Sequence of chain 1.P:
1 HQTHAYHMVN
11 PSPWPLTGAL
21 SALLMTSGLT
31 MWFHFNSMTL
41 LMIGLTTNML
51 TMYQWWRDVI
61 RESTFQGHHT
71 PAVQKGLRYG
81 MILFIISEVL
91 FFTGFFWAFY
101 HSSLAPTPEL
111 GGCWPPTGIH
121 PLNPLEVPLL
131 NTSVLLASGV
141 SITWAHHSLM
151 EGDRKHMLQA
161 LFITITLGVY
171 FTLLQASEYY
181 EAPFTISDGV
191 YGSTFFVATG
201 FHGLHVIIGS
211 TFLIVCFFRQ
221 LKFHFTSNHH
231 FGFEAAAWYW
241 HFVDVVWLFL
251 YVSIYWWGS

Binding-site contacts:
Ligand atom C31 contacts residue LEU29 of chain 1.P at 4.2 Å (hydrophobic).
Ligand atom O16 contacts residue MET38 of chain 1.P at 4.3 Å.
Ligand atom O16 contacts residue PHE69 of chain 1.T at 3.9 Å.
Ligand atom O6 contacts residue TRP62 of chain 1.T at 4.5 Å.
Ligand atom C43 contacts residue LEU45 of chain 1.P at 4.5 Å (hydrophobic).
Ligand atom C28 contacts residue LEU41 of chain 1.P at 4.1 Å (hydrophobic).
Ligand atom C34 contacts residue LEU45 of chain 1.P at 4.4 Å (hydrophobic).
Ligand atom C19 contacts residue PHE69 of chain 1.T at 4.2 Å (hydrophobic).
Ligand atom C34 contacts residue LEU29 of chain 1.P at 4.4 Å (hydrophobic).
Ligand atom O16 contacts residue TRP32 of chain 1.P at 4.1 Å.
Ligand atom C19 contacts residue TRP32 of chain 1.P at 3.6 Å (hydrophobic).
Ligand atom C43 contacts residue PGV1 of chain 1.ID at 4.4 Å.
Ligand atom C25 contacts residue TRP32 of chain 1.P at 4.0 Å (hydrophobic).
Ligand atom C22 contacts residue TRP32 of chain 1.P at 4.4 Å (hydrophobic).
Ligand atom C40 contacts residue PEK1 of chain 1.HE at 4.0 Å.
Ligand atom C37 contacts residue PEK1 of chain 1.HE at 4.2 Å.
Ligand atom C31 contacts residue PEK1 of chain 1.HE at 4.2 Å.
Ligand atom C43 contacts residue LEU29 of chain 1.P at 4.0 Å (hydrophobic).
Ligand atom C18 contacts residue TRP32 of chain 1.P at 4.2 Å (hydrophobic).
Ligand atom C6 contacts residue MET38 of chain 1.P at 3.9 Å (hydrophobic).
Ligand atom C18 contacts residue MET38 of chain 1.P at 3.6 Å (hydrophobic).
Ligand atom C40 contacts residue LEU29 of chain 1.P at 4.3 Å (hydrophobic).
Ligand atom C25 contacts residue LEU41 of chain 1.P at 4.4 Å (hydrophobic).
Ligand atom O6 contacts residue GLY63 of chain 1.T at 4.0 Å.
Ligand atom C25 contacts residue PEK1 of chain 1.HE at 4.1 Å.
Ligand atom C19 contacts residue MET38 of chain 1.P at 4.3 Å (hydrophobic).

Sequence of chain 1.T:
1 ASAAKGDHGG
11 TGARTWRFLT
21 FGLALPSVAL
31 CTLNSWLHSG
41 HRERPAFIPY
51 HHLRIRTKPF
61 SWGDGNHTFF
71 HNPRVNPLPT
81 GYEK

This protein binds this small molecule.
Small molecule (SMILES): CCCCCCCCCCO[C@@H]1O[C@H](CO)[C@@H](O[C@H]2O[C@H](CO)[C@@H](O)[C@H](O)[C@H]2O)[C@H](O)[C@H]1O